Sequence of chain 1.A:
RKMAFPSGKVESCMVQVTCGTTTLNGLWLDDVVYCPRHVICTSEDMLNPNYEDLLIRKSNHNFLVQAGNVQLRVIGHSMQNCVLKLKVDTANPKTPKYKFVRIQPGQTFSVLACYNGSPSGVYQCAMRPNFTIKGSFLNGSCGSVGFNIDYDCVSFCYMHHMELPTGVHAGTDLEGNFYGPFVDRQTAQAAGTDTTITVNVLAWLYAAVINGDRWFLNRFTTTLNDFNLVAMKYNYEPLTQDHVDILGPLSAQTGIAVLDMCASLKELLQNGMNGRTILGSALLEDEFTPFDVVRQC

This protein binds this small molecule.
Small molecule (SMILES): COc1cccc2[nH]c(C(=O)N[C@@H](CC(C)C)C(=O)N[C@@H](C[C@@H]3CCNC3=O)C(=O)COP(=O)(O)O)cc12

Binding-site contacts:
Ligand atom C27 contacts residue GLY141 of chain 1.A at 3.7 Å.
Ligand atom O28 contacts residue CYS143 of chain 1.A at 3.7 Å.
Ligand atom N14 contacts residue GLN187 of chain 1.A at 3.2 Å (h-bond).
Ligand atom N22 contacts residue PHE138 of chain 1.A at 3.0 Å (h-bond).
Ligand atom C24 contacts residue ASN140 of chain 1.A at 3.7 Å.
Ligand atom C23 contacts residue LEU139 of chain 1.A at 3.5 Å (hydrophobic).
Ligand atom O12 contacts residue THR188 of chain 1.A at 3.7 Å.
Ligand atom C09 contacts residue ALA189 of chain 1.A at 3.5 Å (hydrophobic).
Ligand atom N04 contacts residue GLU164 of chain 1.A at 2.7 Å (salt-bridge).
Ligand atom O12 contacts residue GLN187 of chain 1.A at 3.5 Å (h-bond).
Ligand atom N22 contacts residue GLU164 of chain 1.A at 3.1 Å (salt-bridge).
Ligand atom O33 contacts residue CYS143 of chain 1.A at 1.5 Å (h-bond).
Ligand atom O25 contacts residue PHE138 of chain 1.A at 3.6 Å.
Ligand atom O25 contacts residue GLU164 of chain 1.A at 3.2 Å.
Ligand atom C13 contacts residue GLN187 of chain 1.A at 3.4 Å.
Ligand atom N17 contacts residue CYS143 of chain 1.A at 3.0 Å (h-bond).
Ligand atom N22 contacts residue LEU139 of chain 1.A at 3.7 Å.
Ligand atom C37 contacts residue ARG186 of chain 1.A at 3.2 Å.
Ligand atom O25 contacts residue HIS170 of chain 1.A at 3.5 Å.
Ligand atom C16 contacts residue HIS162 of chain 1.A at 3.7 Å.
Ligand atom C07 contacts residue GLU164 of chain 1.A at 3.6 Å.
Ligand atom O25 contacts residue HIS161 of chain 1.A at 2.8 Å (h-bond).
Ligand atom C08 contacts residue PRO166 of chain 1.A at 3.8 Å (hydrophobic).
Ligand atom O32 contacts residue ASN140 of chain 1.A at 3.0 Å (h-bond).
Ligand atom C05 contacts residue GLN187 of chain 1.A at 3.4 Å.
Ligand atom C27 contacts residue CYS143 of chain 1.A at 3.1 Å (hydrophobic).
Ligand atom C18 contacts residue CYS143 of chain 1.A at 3.1 Å (hydrophobic).
Ligand atom C26 contacts residue CYS143 of chain 1.A at 2.2 Å (hydrophobic).
Ligand atom N17 contacts residue HIS162 of chain 1.A at 3.0 Å (h-bond).
Ligand atom O31 contacts residue GLY141 of chain 1.A at 2.9 Å (h-bond).
Ligand atom C15 contacts residue HIS162 of chain 1.A at 3.3 Å.
Ligand atom C37 contacts residue GLN187 of chain 1.A at 3.1 Å.
Ligand atom C20 contacts residue GLU164 of chain 1.A at 3.7 Å.
Ligand atom C03 contacts residue GLU164 of chain 1.A at 3.6 Å.
Ligand atom C10 contacts residue ALA189 of chain 1.A at 3.6 Å (hydrophobic).
Ligand atom O01 contacts residue MET163 of chain 1.A at 3.5 Å.
Ligand atom C21 contacts residue GLU164 of chain 1.A at 3.3 Å.
Ligand atom C38 contacts residue HIS39 of chain 1.A at 3.3 Å.
Ligand atom C23 contacts residue ASN140 of chain 1.A at 3.5 Å.
Ligand atom O01 contacts residue GLU164 of chain 1.A at 3.0 Å (salt-bridge).